Binding-site contacts:
Ligand atom O2 contacts residue GLU247 of chain 1.A at 3.2 Å (salt-bridge).
Ligand atom OAL contacts residue MN1 of chain 1.D at 2.1 Å.
Ligand atom C5' contacts residue ASP155 of chain 1.A at 3.6 Å.
Ligand atom O3' contacts residue VAL156 of chain 1.A at 3.0 Å (h-bond).
Ligand atom O4 contacts residue HIS245 of chain 1.A at 3.2 Å.
Ligand atom O3 contacts residue GLU247 of chain 1.A at 3.4 Å.
Ligand atom C4' contacts residue ARG132 of chain 1.A at 3.6 Å.
Ligand atom OAE contacts residue MN1 of chain 1.D at 2.2 Å.
Ligand atom C2' contacts residue PHE65 of chain 1.A at 3.3 Å (hydrophobic).
Ligand atom C3 contacts residue SER129 of chain 1.A at 3.6 Å.
Ligand atom O3' contacts residue ASP157 of chain 1.A at 2.8 Å (salt-bridge).
Ligand atom PBS contacts residue MN1 of chain 1.D at 3.4 Å.
Ligand atom PBT contacts residue MN1 of chain 1.D at 3.4 Å.
Ligand atom NAW contacts residue ILE67 of chain 1.A at 2.9 Å (h-bond).
Ligand atom OAB contacts residue TYR70 of chain 1.A at 3.6 Å.
Ligand atom CBF contacts residue TYR70 of chain 1.A at 3.4 Å (hydrophobic).
Ligand atom OAD contacts residue TYR70 of chain 1.A at 2.6 Å (h-bond).
Ligand atom CBG contacts residue TYR70 of chain 1.A at 3.6 Å (hydrophobic).
Ligand atom OAA contacts residue TYR70 of chain 1.A at 3.5 Å.
Ligand atom CAR contacts residue TYR70 of chain 1.A at 3.7 Å (hydrophobic).
Ligand atom OAL contacts residue ASP155 of chain 1.A at 3.2 Å (salt-bridge).
Ligand atom O3 contacts residue TRP244 of chain 1.A at 3.7 Å.
Ligand atom C3' contacts residue TYR70 of chain 1.A at 3.7 Å (hydrophobic).
Ligand atom OAB contacts residue ILE67 of chain 1.A at 2.8 Å (h-bond).
Ligand atom O3 contacts residue ASP246 of chain 1.A at 2.9 Å (salt-bridge).
Ligand atom O2' contacts residue PHE65 of chain 1.A at 2.6 Å (h-bond).
Ligand atom C2' contacts residue VAL156 of chain 1.A at 3.7 Å (hydrophobic).
Ligand atom O3' contacts residue ASP155 of chain 1.A at 3.3 Å.
Ligand atom CBG contacts residue ILE67 of chain 1.A at 3.7 Å (hydrophobic).
Ligand atom OAE contacts residue ASP155 of chain 1.A at 3.4 Å (salt-bridge).
Ligand atom O2' contacts residue VAL156 of chain 1.A at 3.5 Å.
Ligand atom NAW contacts residue TYR70 of chain 1.A at 3.4 Å.
Ligand atom OAL contacts residue ASP157 of chain 1.A at 3.0 Å (salt-bridge).
Ligand atom OAB contacts residue ALA66 of chain 1.A at 3.7 Å.
Ligand atom O4 contacts residue TRP244 of chain 1.A at 2.9 Å (h-bond).
Ligand atom C2' contacts residue TYR70 of chain 1.A at 3.7 Å (hydrophobic).
Ligand atom CBG contacts residue VAL128 of chain 1.A at 3.6 Å (hydrophobic).
Ligand atom NBQ contacts residue VAL128 of chain 1.A at 3.6 Å.
Ligand atom C4 contacts residue SER129 of chain 1.A at 3.5 Å.
Ligand atom OAB contacts residue PHE65 of chain 1.A at 3.3 Å (h-bond).

This small molecule binds to this protein.
Small molecule (SMILES): O=c1ccn([C@@H]2O[C@H](COP(=O)(O)OP(=O)(O)O[C@H]3O[C@H](COCc4ccccc4[N+](=O)O)[C@H](O)[C@H](O)[C@H]3O)[C@@H](O)[C@H]2O)c(=O)[nH]1

Sequence of chain 1.A:
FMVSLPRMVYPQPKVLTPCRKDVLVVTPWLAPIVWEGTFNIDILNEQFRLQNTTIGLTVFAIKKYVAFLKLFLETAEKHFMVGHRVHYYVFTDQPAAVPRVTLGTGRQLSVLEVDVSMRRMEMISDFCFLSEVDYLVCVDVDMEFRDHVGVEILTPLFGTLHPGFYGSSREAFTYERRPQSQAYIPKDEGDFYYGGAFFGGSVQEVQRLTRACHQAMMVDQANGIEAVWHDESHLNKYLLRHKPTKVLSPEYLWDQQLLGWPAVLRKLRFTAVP